Binding-site contacts:
Ligand atom C42 contacts residue GLU27 of chain 1.C at 3.3 Å.
Ligand atom C19 contacts residue ARG276 of chain 1.C at 3.2 Å.
Ligand atom C32 contacts residue VAL23 of chain 1.C at 3.2 Å (hydrophobic).
Ligand atom C33 contacts residue ASP26 of chain 1.C at 3.4 Å.
Ligand atom C07 contacts residue ASP224 of chain 1.C at 3.4 Å.
Ligand atom C47 contacts residue ARG276 of chain 1.C at 2.9 Å.
Ligand atom O13 contacts residue PRO358 of chain 1.C at 3.0 Å (h-bond).
Ligand atom C41 contacts residue SER234 of chain 1.C at 3.1 Å.
Ligand atom C19 contacts residue THR274 of chain 1.C at 3.0 Å.
Ligand atom C30 contacts residue VAL23 of chain 1.C at 3.7 Å (hydrophobic).
Ligand atom O14 contacts residue HIS227 of chain 1.C at 2.9 Å.
Ligand atom O08 contacts residue ARG276 of chain 1.C at 2.6 Å.
Ligand atom C15 contacts residue THR274 of chain 1.C at 3.5 Å.
Ligand atom C14 contacts residue THR274 of chain 1.C at 3.4 Å.
Ligand atom C40 contacts residue SER234 of chain 1.C at 2.7 Å.
Ligand atom C07 contacts residue HIS227 of chain 1.C at 3.2 Å.
Ligand atom C39 contacts residue SER234 of chain 1.C at 3.6 Å.
Ligand atom C06 contacts residue HIS227 of chain 1.C at 3.4 Å.
Ligand atom C44 contacts residue LEU361 of chain 1.C at 2.3 Å (hydrophobic).
Ligand atom C40 contacts residue ARG318 of chain 1.C at 3.3 Å.
Ligand atom C28 contacts residue PRO358 of chain 1.C at 3.6 Å (hydrophobic).
Ligand atom C40 contacts residue ALA231 of chain 1.C at 3.4 Å (hydrophobic).
Ligand atom O05 contacts residue LEU361 of chain 1.C at 3.5 Å.
Ligand atom C33 contacts residue GLU22 of chain 1.C at 3.4 Å.
Ligand atom C16 contacts residue THR274 of chain 1.C at 3.4 Å.
Ligand atom C15 contacts residue PRO272 of chain 1.C at 3.1 Å (hydrophobic).
Ligand atom C33 contacts residue VAL23 of chain 1.C at 3.4 Å (hydrophobic).
Ligand atom C39 contacts residue ALA231 of chain 1.C at 3.2 Å (hydrophobic).
Ligand atom C08 contacts residue HIS227 of chain 1.C at 3.3 Å.
Ligand atom C12 contacts residue PHE270 of chain 1.C at 3.6 Å (hydrophobic).
Ligand atom C42 contacts residue VAL23 of chain 1.C at 3.4 Å (hydrophobic).
Ligand atom C40 contacts residue GLU27 of chain 1.C at 2.8 Å.
Ligand atom C41 contacts residue GLU27 of chain 1.C at 2.3 Å.
Ligand atom C35 contacts residue HIS227 of chain 1.C at 3.6 Å.
Ligand atom C36 contacts residue HIS227 of chain 1.C at 2.9 Å.
Ligand atom C13 contacts residue PHE270 of chain 1.C at 3.2 Å (hydrophobic).
Ligand atom O06 contacts residue PRO272 of chain 1.C at 3.5 Å (h-bond).
Ligand atom O06 contacts residue THR274 of chain 1.C at 2.6 Å (h-bond).
Ligand atom C37 contacts residue PRO358 of chain 1.C at 3.6 Å (hydrophobic).
Ligand atom C07 contacts residue LEU228 of chain 1.C at 3.4 Å (hydrophobic).

Sequence of chain 1.C:
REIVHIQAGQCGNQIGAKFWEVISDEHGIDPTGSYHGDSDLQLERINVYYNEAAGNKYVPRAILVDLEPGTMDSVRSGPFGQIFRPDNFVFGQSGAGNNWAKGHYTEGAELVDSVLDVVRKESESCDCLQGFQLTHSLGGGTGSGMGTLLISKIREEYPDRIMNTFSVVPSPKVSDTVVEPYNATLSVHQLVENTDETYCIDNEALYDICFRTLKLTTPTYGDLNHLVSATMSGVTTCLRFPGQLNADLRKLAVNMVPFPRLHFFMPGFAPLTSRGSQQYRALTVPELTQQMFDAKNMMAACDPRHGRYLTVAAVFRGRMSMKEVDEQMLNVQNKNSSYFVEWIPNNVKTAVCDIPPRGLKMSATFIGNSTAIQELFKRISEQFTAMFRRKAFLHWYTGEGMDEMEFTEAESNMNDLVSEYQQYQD

This small molecule binds to this protein.
Small molecule (SMILES): CC(=O)O[C@H]1C(=O)[C@@]2(C)[C@H]([C@H](OC(=O)c3ccccc3)[C@]3(O)C[C@H](OC(=O)[C@H](O)[C@@H](NC(=O)c4ccccc4)c4ccccc4)C(C)=C1C3(C)C)[C@]1(OC(C)=O)CO[C@@H]1C[C@@H]2O